A small-molecule ligand and the protein it binds are described below.
Small molecule (SMILES): CC(=O)N[C@H]1[C@H](O[C@H]2[C@H](O)[C@@H](NC(C)=O)CO[C@@H]2CO)O[C@H](CO)[C@@H](O)[C@@H]1O[C@@H]1O[C@H](CO)[C@@H](O)[C@H](O)[C@@H]1O

Binding-site contacts:
Ligand atom N2 contacts residue ASN824 of chain 1.B at 3.6 Å (h-bond).
Ligand atom C8 contacts residue TRP821 of chain 1.B at 3.6 Å (hydrophobic).
Ligand atom C2 contacts residue ASN824 of chain 1.B at 2.5 Å.
Ligand atom O5 contacts residue SER820 of chain 1.B at 4.4 Å.
Ligand atom C3 contacts residue ASP43 of chain 1.B at 3.8 Å.
Ligand atom C7 contacts residue TRP821 of chain 1.B at 4.3 Å (hydrophobic).
Ligand atom C5 contacts residue ASP43 of chain 1.B at 3.8 Å.
Ligand atom C1 contacts residue SER820 of chain 1.B at 4.0 Å.
Ligand atom N2 contacts residue LEU47 of chain 1.B at 4.4 Å.
Ligand atom C1 contacts residue ASN824 of chain 1.B at 1.4 Å.
Ligand atom C8 contacts residue GLY728 of chain 1.B at 4.2 Å.
Ligand atom O7 contacts residue LEU47 of chain 1.B at 3.2 Å.
Ligand atom C2 contacts residue SER820 of chain 1.B at 4.3 Å.
Ligand atom O7 contacts residue LEU44 of chain 1.B at 4.2 Å.
Ligand atom C3 contacts residue ASN824 of chain 1.B at 3.5 Å.
Ligand atom C7 contacts residue LEU47 of chain 1.B at 3.5 Å (hydrophobic).
Ligand atom O5 contacts residue ASP43 of chain 1.B at 3.3 Å (salt-bridge).
Ligand atom C7 contacts residue SER820 of chain 1.B at 4.0 Å.
Ligand atom C6 contacts residue ASP43 of chain 1.B at 3.4 Å.
Ligand atom C1 contacts residue ASP43 of chain 1.B at 4.1 Å.
Ligand atom C8 contacts residue ILE816 of chain 1.B at 3.8 Å (hydrophobic).
Ligand atom C4 contacts residue ASN824 of chain 1.B at 3.3 Å.
Ligand atom O7 contacts residue ASP43 of chain 1.B at 2.8 Å (salt-bridge).
Ligand atom N2 contacts residue SER820 of chain 1.B at 3.4 Å (h-bond).
Ligand atom O6 contacts residue ASP43 of chain 1.B at 4.2 Å.
Ligand atom O5 contacts residue ASN824 of chain 1.B at 2.5 Å (h-bond).
Ligand atom C8 contacts residue LEU47 of chain 1.B at 3.6 Å (hydrophobic).
Ligand atom C5 contacts residue ASN824 of chain 1.B at 3.1 Å.
Ligand atom C6 contacts residue ASN824 of chain 1.B at 3.2 Å.
Ligand atom O5 contacts residue LYS827 of chain 1.B at 4.2 Å.
Ligand atom O3 contacts residue LEU47 of chain 1.B at 4.0 Å.
Ligand atom O6 contacts residue THR50 of chain 1.B at 4.3 Å.
Ligand atom C2 contacts residue ASP43 of chain 1.B at 3.2 Å.
Ligand atom C7 contacts residue ASP43 of chain 1.B at 3.7 Å.
Ligand atom C4 contacts residue ASP43 of chain 1.B at 3.7 Å.
Ligand atom C8 contacts residue SER820 of chain 1.B at 3.8 Å.
Ligand atom O3 contacts residue ASP43 of chain 1.B at 3.4 Å (salt-bridge).
Ligand atom O4 contacts residue THR50 of chain 1.B at 4.1 Å.
Ligand atom N2 contacts residue ASP43 of chain 1.B at 3.9 Å.
Ligand atom O6 contacts residue LYS827 of chain 1.B at 4.1 Å.

Sequence of chain 1.B:
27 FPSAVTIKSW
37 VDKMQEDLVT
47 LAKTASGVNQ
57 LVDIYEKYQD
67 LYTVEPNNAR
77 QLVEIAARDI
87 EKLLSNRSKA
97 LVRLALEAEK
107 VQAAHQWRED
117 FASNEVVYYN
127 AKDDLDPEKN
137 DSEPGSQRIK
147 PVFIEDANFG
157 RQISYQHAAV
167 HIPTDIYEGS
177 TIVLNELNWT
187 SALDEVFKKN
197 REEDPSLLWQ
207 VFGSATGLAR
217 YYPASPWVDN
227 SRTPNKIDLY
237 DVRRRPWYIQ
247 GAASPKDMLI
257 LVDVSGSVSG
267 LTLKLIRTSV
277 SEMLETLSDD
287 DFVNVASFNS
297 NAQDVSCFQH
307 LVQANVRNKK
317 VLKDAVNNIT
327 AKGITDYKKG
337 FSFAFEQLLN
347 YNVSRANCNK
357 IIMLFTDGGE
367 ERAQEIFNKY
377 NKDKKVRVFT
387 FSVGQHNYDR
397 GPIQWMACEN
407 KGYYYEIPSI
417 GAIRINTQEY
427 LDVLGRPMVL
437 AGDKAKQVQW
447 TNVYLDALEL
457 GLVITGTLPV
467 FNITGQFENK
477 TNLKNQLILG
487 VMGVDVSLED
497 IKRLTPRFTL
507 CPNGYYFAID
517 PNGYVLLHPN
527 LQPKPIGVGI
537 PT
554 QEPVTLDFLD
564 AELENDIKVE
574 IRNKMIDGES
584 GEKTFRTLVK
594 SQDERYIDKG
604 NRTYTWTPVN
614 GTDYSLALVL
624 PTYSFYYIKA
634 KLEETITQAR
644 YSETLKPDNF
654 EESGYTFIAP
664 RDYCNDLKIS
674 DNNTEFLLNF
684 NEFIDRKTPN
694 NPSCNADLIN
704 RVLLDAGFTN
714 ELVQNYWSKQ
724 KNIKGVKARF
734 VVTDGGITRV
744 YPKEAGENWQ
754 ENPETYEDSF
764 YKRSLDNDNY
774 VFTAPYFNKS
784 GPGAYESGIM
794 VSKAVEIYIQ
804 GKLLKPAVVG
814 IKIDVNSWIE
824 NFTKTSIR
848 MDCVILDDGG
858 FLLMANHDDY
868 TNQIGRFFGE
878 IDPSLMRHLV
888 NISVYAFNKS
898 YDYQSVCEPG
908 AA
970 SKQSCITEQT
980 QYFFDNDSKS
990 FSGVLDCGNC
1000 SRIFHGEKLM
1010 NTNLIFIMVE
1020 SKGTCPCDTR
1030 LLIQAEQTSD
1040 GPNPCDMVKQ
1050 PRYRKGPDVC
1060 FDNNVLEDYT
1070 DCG